Sequence of chain 1.E:
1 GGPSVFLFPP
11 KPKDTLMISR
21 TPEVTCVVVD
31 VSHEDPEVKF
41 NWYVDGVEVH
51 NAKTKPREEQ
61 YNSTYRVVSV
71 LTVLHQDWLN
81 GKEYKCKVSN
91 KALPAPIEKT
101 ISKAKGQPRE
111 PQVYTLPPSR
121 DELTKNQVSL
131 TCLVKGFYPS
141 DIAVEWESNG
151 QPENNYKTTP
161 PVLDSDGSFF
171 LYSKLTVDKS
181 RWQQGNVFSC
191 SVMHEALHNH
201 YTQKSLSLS

This protein binds this small molecule.
Small molecule (SMILES): CC(=O)N[C@H]1[C@H](O[C@H]2[C@H](O)[C@@H](NC(C)=O)CO[C@@H]2CO[C@@H]2O[C@@H](C)[C@@H](O)[C@@H](O)[C@@H]2O)O[C@H](CO)[C@@H](O[C@@H]2O[C@H](CO[C@H]3O[C@H](CO)[C@@H](O)[C@H](O)[C@@H]3O[C@@H]3O[C@H](CO)[C@@H](O[C@@H]4O[C@H](CO)[C@H](O)[C@H](O)[C@H]4O)[C@H](O)[C@H]3NC(C)=O)[C@@H](O)[C@H](O[C@H]3O[C@H](CO)[C@@H](O)[C@H](O)[C@@H]3O[C@@H]3O[C@H](CO)[C@@H](O)[C@H](O)[C@H]3NC(C)=O)[C@@H]2O)[C@@H]1O

Binding-site contacts:
Ligand atom C5 contacts residue ASN62 of chain 1.E at 3.6 Å.
Ligand atom C2 contacts residue ASN62 of chain 1.E at 2.5 Å.
Ligand atom N2 contacts residue ASN62 of chain 1.E at 2.8 Å (h-bond).
Ligand atom O3 contacts residue LYS11 of chain 1.E at 3.5 Å (salt-bridge).
Ligand atom O2 contacts residue GLU23 of chain 1.E at 3.1 Å (salt-bridge).
Ligand atom O2 contacts residue PRO9 of chain 1.E at 3.1 Å (h-bond).
Ligand atom C1 contacts residue THR64 of chain 1.E at 3.7 Å.
Ligand atom C4 contacts residue PHE6 of chain 1.E at 3.6 Å (hydrophobic).
Ligand atom C7 contacts residue ASN62 of chain 1.E at 3.2 Å.
Ligand atom O5 contacts residue PHE6 of chain 1.E at 3.7 Å.
Ligand atom O3 contacts residue ARG66 of chain 1.E at 3.2 Å (salt-bridge).
Ligand atom C3 contacts residue MAN7 of chain 1.T at 3.7 Å.
Ligand atom C3 contacts residue ASP30 of chain 1.E at 3.5 Å.
Ligand atom O5 contacts residue LYS11 of chain 1.E at 3.7 Å.
Ligand atom O7 contacts residue ARG66 of chain 1.E at 3.0 Å (salt-bridge).
Ligand atom C7 contacts residue ARG66 of chain 1.E at 3.5 Å.
Ligand atom C3 contacts residue GLU23 of chain 1.E at 3.5 Å.
Ligand atom O2 contacts residue MAN7 of chain 1.T at 3.6 Å.
Ligand atom O7 contacts residue VAL29 of chain 1.E at 3.6 Å.
Ligand atom O3 contacts residue PRO10 of chain 1.E at 3.5 Å.
Ligand atom O4 contacts residue LYS11 of chain 1.E at 3.0 Å.
Ligand atom C5 contacts residue MAN7 of chain 1.T at 3.8 Å.
Ligand atom C2 contacts residue ASP30 of chain 1.E at 3.6 Å.
Ligand atom O3 contacts residue LYS11 of chain 1.E at 2.7 Å (salt-bridge).
Ligand atom C6 contacts residue PHE6 of chain 1.E at 3.6 Å (hydrophobic).
Ligand atom O2 contacts residue THR25 of chain 1.E at 3.0 Å (h-bond).
Ligand atom C2 contacts residue PHE6 of chain 1.E at 3.6 Å (hydrophobic).
Ligand atom O7 contacts residue ASN62 of chain 1.E at 3.4 Å (h-bond).
Ligand atom O4 contacts residue MAN7 of chain 1.T at 2.4 Å (h-bond).
Ligand atom C8 contacts residue ARG66 of chain 1.E at 3.3 Å.
Ligand atom O3 contacts residue GLU23 of chain 1.E at 3.2 Å (salt-bridge).
Ligand atom C1 contacts residue PHE6 of chain 1.E at 3.6 Å (hydrophobic).
Ligand atom O4 contacts residue VAL29 of chain 1.E at 3.5 Å.
Ligand atom O5 contacts residue ASN62 of chain 1.E at 2.4 Å (h-bond).
Ligand atom N2 contacts residue ASP30 of chain 1.E at 2.9 Å (salt-bridge).
Ligand atom C4 contacts residue MAN7 of chain 1.T at 3.4 Å.
Ligand atom C1 contacts residue ASN62 of chain 1.E at 1.4 Å.
Ligand atom C3 contacts residue PHE6 of chain 1.E at 3.7 Å (hydrophobic).
Ligand atom C6 contacts residue GLN60 of chain 1.E at 3.6 Å.
Ligand atom C2 contacts residue PRO9 of chain 1.E at 3.5 Å (hydrophobic).